Sequence of chain 55.F:
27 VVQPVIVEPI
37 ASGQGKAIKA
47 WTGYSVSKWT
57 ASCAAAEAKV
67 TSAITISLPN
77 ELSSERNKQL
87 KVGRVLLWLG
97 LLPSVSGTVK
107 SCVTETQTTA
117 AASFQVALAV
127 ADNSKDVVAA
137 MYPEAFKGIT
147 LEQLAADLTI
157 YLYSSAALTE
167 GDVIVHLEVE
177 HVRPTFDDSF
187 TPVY

Binding-site contacts:
Ligand atom C8 contacts residue LYS143 of chain 55.F at 2.7 Å.
Ligand atom N9 contacts residue LYS143 of chain 55.F at 3.2 Å (salt-bridge).
Ligand atom C4 contacts residue TRP47 of chain 55.F at 3.3 Å (hydrophobic).
Ligand atom C1' contacts residue TRP47 of chain 55.F at 3.7 Å (hydrophobic).
Ligand atom C4' contacts residue GLU140 of chain 55.F at 3.4 Å.
Ligand atom O2' contacts residue GLU140 of chain 55.F at 2.3 Å (salt-bridge).
Ligand atom C5 contacts residue TRP47 of chain 55.F at 3.8 Å (hydrophobic).
Ligand atom N6 contacts residue TRP47 of chain 55.F at 4.2 Å.
Ligand atom C2 contacts residue TRP47 of chain 55.F at 3.4 Å (hydrophobic).
Ligand atom O4' contacts residue LYS143 of chain 55.F at 4.4 Å.
Ligand atom O4' contacts residue LYS143 of chain 55.F at 4.2 Å.
Ligand atom C2' contacts residue GLU140 of chain 55.F at 3.0 Å.
Ligand atom N9 contacts residue GLU140 of chain 55.F at 4.1 Å.
Ligand atom O4' contacts residue TRP47 of chain 55.F at 3.4 Å.
Ligand atom N7 contacts residue TRP47 of chain 55.F at 3.6 Å.
Ligand atom C6 contacts residue TRP47 of chain 55.F at 3.7 Å (hydrophobic).
Ligand atom C5' contacts residue ARG90 of chain 55.F at 4.3 Å.
Ligand atom N3 contacts residue TRP47 of chain 55.F at 3.4 Å.
Ligand atom C1' contacts residue GLU140 of chain 55.F at 2.7 Å.
Ligand atom N7 contacts residue LYS143 of chain 55.F at 3.8 Å.
Ligand atom O2' contacts residue LYS143 of chain 55.F at 3.8 Å.
Ligand atom C1' contacts residue LYS143 of chain 55.F at 3.1 Å.
Ligand atom C3' contacts residue GLU140 of chain 55.F at 3.8 Å.
Ligand atom C2' contacts residue LYS143 of chain 55.F at 3.7 Å.
Ligand atom O3' contacts residue GLU140 of chain 55.F at 4.4 Å.
Ligand atom N1 contacts residue TRP47 of chain 55.F at 3.7 Å.
Ligand atom N9 contacts residue TRP47 of chain 55.F at 3.3 Å.
Ligand atom O4' contacts residue GLU140 of chain 55.F at 3.0 Å (salt-bridge).
Ligand atom C8 contacts residue TRP47 of chain 55.F at 3.6 Å (hydrophobic).

The small molecule below binds the protein below.
Small molecule (SMILES): Nc1ncnc2c1ncn2[C@@H]1O[C@H]([C@@H]2O[C@@H]3[C@H](O[P](=O)(O)O2)[C@@H](CO[P](=O)(O)O[C@H]2[C@@H](O)[C@H](n4cnc5c(N)ncnc54)O[C@@H]2COP(=O)=O)O[C@H]3n2ccc(=O)[nH]c2=O)[C@@H](O[P](=O)(O)OC[C@H]2O[C@@H](n3ccc(=O)[nH]c3=O)[C@H](O)[C@@H]2O)[C@H]1O